This small molecule binds to this protein.
Small molecule (SMILES): CCCCCCCCCCCC[N+](C)(C)CCCS(=O)(=O)O

Binding-site contacts:
Ligand atom O1S contacts residue ASP228 of chain 26.A at 3.6 Å.
Ligand atom C1 contacts residue ARG224 of chain 26.A at 3.8 Å.
Ligand atom O1S contacts residue THR226 of chain 26.A at 4.3 Å.
Ligand atom C2 contacts residue ARG98 of chain 26.A at 3.4 Å.
Ligand atom C15 contacts residue ARG224 of chain 26.A at 3.3 Å.
Ligand atom C1 contacts residue ARG98 of chain 26.A at 3.2 Å.
Ligand atom N1 contacts residue ARG224 of chain 26.A at 4.2 Å.
Ligand atom C3 contacts residue ARG224 of chain 26.A at 3.5 Å.
Ligand atom O1S contacts residue ARG98 of chain 26.A at 3.6 Å.
Ligand atom S1 contacts residue ARG98 of chain 26.A at 4.4 Å.
Ligand atom C3 contacts residue ARG98 of chain 26.A at 3.2 Å.
Ligand atom C2 contacts residue ARG224 of chain 26.A at 3.8 Å.
Ligand atom N1 contacts residue ARG98 of chain 26.A at 4.3 Å.
Ligand atom C16 contacts residue ARG224 of chain 26.A at 4.0 Å.
Ligand atom O3S contacts residue THR226 of chain 26.A at 4.0 Å.
Ligand atom C15 contacts residue TRP117 of chain 26.A at 4.2 Å (hydrophobic).
Ligand atom C13 contacts residue ARG224 of chain 26.A at 4.1 Å.
Ligand atom N1 contacts residue TRP117 of chain 26.A at 4.1 Å.
Ligand atom C3 contacts residue TRP117 of chain 26.A at 3.5 Å (hydrophobic).
Ligand atom C16 contacts residue TRP117 of chain 26.A at 3.7 Å (hydrophobic).
Ligand atom C14 contacts residue ARG224 of chain 26.A at 4.5 Å.

Sequence of chain 26.A:
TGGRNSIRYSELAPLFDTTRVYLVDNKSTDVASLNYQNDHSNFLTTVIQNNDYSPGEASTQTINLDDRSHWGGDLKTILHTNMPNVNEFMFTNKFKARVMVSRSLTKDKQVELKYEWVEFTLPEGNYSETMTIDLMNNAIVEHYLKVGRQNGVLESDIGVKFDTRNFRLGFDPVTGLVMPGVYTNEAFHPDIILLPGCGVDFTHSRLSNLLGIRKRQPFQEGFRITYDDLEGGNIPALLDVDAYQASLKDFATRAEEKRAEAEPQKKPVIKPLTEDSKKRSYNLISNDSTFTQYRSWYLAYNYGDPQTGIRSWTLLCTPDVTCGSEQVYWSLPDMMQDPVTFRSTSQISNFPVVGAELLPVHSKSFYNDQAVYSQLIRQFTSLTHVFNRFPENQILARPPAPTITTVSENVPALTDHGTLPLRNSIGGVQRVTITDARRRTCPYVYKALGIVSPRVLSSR